This protein binds this small molecule.
Small molecule (SMILES): Cc1cccc2c1NC(=O)C2=O

Sequence of chain 1.A:
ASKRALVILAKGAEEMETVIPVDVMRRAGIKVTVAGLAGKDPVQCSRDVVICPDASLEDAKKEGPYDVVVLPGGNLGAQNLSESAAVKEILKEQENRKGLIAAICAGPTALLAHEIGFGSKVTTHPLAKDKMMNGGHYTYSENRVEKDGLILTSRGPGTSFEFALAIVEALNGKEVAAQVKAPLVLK

Binding-site contacts:
Ligand atom C2 contacts residue LEU101 of chain 1.A at 3.5 Å (hydrophobic).
Ligand atom C3 contacts residue LYS99 of chain 1.A at 3.9 Å.
Ligand atom C3 contacts residue LEU151 of chain 1.A at 4.0 Å (hydrophobic).
Ligand atom C4 contacts residue LEU101 of chain 1.A at 3.7 Å (hydrophobic).
Ligand atom C9 contacts residue LYS148 of chain 1.A at 1.3 Å.
Ligand atom C4 contacts residue LYS99 of chain 1.A at 3.5 Å.
Ligand atom C2 contacts residue LEU151 of chain 1.A at 4.0 Å (hydrophobic).
Ligand atom C2 contacts residue GLY150 of chain 1.A at 3.5 Å.
Ligand atom C9 contacts residue ALA171 of chain 1.A at 4.3 Å (hydrophobic).
Ligand atom C6 contacts residue LYS148 of chain 1.A at 3.6 Å.
Ligand atom O11 contacts residue LYS148 of chain 1.A at 2.8 Å (salt-bridge).
Ligand atom C1 contacts residue GLY150 of chain 1.A at 4.3 Å.
Ligand atom C1 contacts residue LYS148 of chain 1.A at 2.6 Å.
Ligand atom N7 contacts residue ALA171 of chain 1.A at 3.7 Å.
Ligand atom N7 contacts residue LYS148 of chain 1.A at 3.5 Å (salt-bridge).
Ligand atom C3 contacts residue GLY150 of chain 1.A at 4.3 Å.
Ligand atom C1 contacts residue LEU101 of chain 1.A at 3.7 Å (hydrophobic).
Ligand atom C3 contacts residue GLY100 of chain 1.A at 4.0 Å.
Ligand atom C8 contacts residue ALA171 of chain 1.A at 3.6 Å (hydrophobic).
Ligand atom C6 contacts residue LEU101 of chain 1.A at 4.4 Å (hydrophobic).
Ligand atom C4 contacts residue GLY100 of chain 1.A at 4.1 Å.
Ligand atom C2 contacts residue LYS148 of chain 1.A at 3.3 Å.
Ligand atom O11 contacts residue ALA171 of chain 1.A at 3.4 Å.
Ligand atom C9 contacts residue LEU101 of chain 1.A at 4.0 Å (hydrophobic).
Ligand atom C5 contacts residue LEU101 of chain 1.A at 4.4 Å (hydrophobic).
Ligand atom C8 contacts residue LYS148 of chain 1.A at 2.3 Å.
Ligand atom C3 contacts residue LEU101 of chain 1.A at 3.7 Å (hydrophobic).